Binding-site contacts:
Ligand atom C2 contacts residue ARG113 of chain 1.A at 3.9 Å.
Ligand atom O5 contacts residue ASN103 of chain 1.A at 2.1 Å (h-bond).
Ligand atom C5 contacts residue ASN103 of chain 1.A at 3.4 Å.
Ligand atom C3 contacts residue ASN103 of chain 1.A at 3.5 Å.
Ligand atom O3 contacts residue ASN103 of chain 1.A at 4.4 Å.
Ligand atom C8 contacts residue ARG113 of chain 1.A at 2.6 Å.
Ligand atom C7 contacts residue LYS159 of chain 1.A at 3.5 Å.
Ligand atom C6 contacts residue LYS159 of chain 1.A at 3.7 Å.
Ligand atom O6 contacts residue TYR161 of chain 1.A at 3.5 Å (h-bond).
Ligand atom O6 contacts residue LYS117 of chain 1.A at 3.7 Å.
Ligand atom O3 contacts residue ARG113 of chain 1.A at 3.3 Å (salt-bridge).
Ligand atom N2 contacts residue ARG113 of chain 1.A at 2.9 Å (salt-bridge).
Ligand atom C8 contacts residue ASN103 of chain 1.A at 4.2 Å.
Ligand atom C3 contacts residue ARG113 of chain 1.A at 4.0 Å.
Ligand atom C4 contacts residue ASN103 of chain 1.A at 3.9 Å.
Ligand atom C2 contacts residue ASN103 of chain 1.A at 2.1 Å.
Ligand atom C6 contacts residue LYS117 of chain 1.A at 4.4 Å.
Ligand atom O7 contacts residue ASN103 of chain 1.A at 3.1 Å (h-bond).
Ligand atom C7 contacts residue ASN103 of chain 1.A at 2.9 Å.
Ligand atom O7 contacts residue ARG113 of chain 1.A at 2.6 Å (salt-bridge).
Ligand atom N2 contacts residue LYS159 of chain 1.A at 3.9 Å.
Ligand atom C8 contacts residue LYS159 of chain 1.A at 2.1 Å.
Ligand atom N2 contacts residue ASN103 of chain 1.A at 2.5 Å (h-bond).
Ligand atom C7 contacts residue ARG113 of chain 1.A at 2.8 Å.
Ligand atom C1 contacts residue ASN103 of chain 1.A at 1.5 Å.
Ligand atom O7 contacts residue LYS159 of chain 1.A at 4.3 Å.
Ligand atom C6 contacts residue ASN103 of chain 1.A at 4.4 Å.
Ligand atom O6 contacts residue LYS159 of chain 1.A at 3.5 Å (salt-bridge).

The protein below binds the small molecule below.
Small molecule (SMILES): CC(=O)N[C@H]1[C@H](O[C@H]2[C@H](O)[C@@H](NC(C)=O)CO[C@@H]2CO)O[C@H](CO)[C@@H](O)[C@@H]1O

Sequence of chain 1.A:
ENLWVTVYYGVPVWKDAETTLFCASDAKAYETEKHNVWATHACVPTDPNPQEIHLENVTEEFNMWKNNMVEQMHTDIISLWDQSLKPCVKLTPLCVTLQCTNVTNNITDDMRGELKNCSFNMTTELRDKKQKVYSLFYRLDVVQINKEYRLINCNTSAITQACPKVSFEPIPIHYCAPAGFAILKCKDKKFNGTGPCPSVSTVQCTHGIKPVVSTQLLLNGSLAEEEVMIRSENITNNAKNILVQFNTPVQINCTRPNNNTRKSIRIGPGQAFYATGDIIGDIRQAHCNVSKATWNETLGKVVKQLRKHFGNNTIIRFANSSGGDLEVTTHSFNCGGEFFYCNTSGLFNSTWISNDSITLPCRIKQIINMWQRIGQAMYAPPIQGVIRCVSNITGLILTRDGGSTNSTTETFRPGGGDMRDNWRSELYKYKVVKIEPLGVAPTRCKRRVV